Binding-site contacts:
Ligand atom O1B contacts residue SER51 of chain 1.C at 2.9 Å (h-bond).
Ligand atom O1A contacts residue THR55 of chain 1.C at 2.8 Å (h-bond).
Ligand atom O1A contacts residue GLY52 of chain 1.C at 3.1 Å.
Ligand atom N7 contacts residue ALA366 of chain 1.C at 3.5 Å.
Ligand atom N3 contacts residue VAL367 of chain 1.C at 3.5 Å.
Ligand atom N1 contacts residue VAL367 of chain 1.C at 3.2 Å.
Ligand atom C2 contacts residue ASP295 of chain 1.C at 3.4 Å.
Ligand atom O2G contacts residue THR204 of chain 1.C at 2.2 Å (h-bond).
Ligand atom O3' contacts residue CYS200 of chain 1.C at 3.5 Å (h-bond).
Ligand atom PG contacts residue THR204 of chain 1.C at 3.3 Å.
Ligand atom O3B contacts residue GLU50 of chain 1.C at 2.6 Å (salt-bridge).
Ligand atom C8 contacts residue THR55 of chain 1.C at 3.3 Å.
Ligand atom O3G contacts residue GLY226 of chain 1.C at 3.2 Å (h-bond).
Ligand atom O3' contacts residue ARG199 of chain 1.C at 3.0 Å (salt-bridge).
Ligand atom O1B contacts residue GLY52 of chain 1.C at 2.7 Å (h-bond).
Ligand atom O6 contacts residue LYS293 of chain 1.C at 3.4 Å (salt-bridge).
Ligand atom N2 contacts residue LEU296 of chain 1.C at 3.1 Å.
Ligand atom O6 contacts residue ALA366 of chain 1.C at 2.8 Å (h-bond).
Ligand atom N1 contacts residue ASP295 of chain 1.C at 3.0 Å (salt-bridge).
Ligand atom O1B contacts residue LYS53 of chain 1.C at 2.7 Å (salt-bridge).
Ligand atom O4' contacts residue ASP173 of chain 1.C at 3.3 Å (salt-bridge).
Ligand atom O6 contacts residue CYS365 of chain 1.C at 3.3 Å.
Ligand atom N2 contacts residue ASP295 of chain 1.C at 2.8 Å (salt-bridge).
Ligand atom PB contacts residue LYS53 of chain 1.C at 3.4 Å.
Ligand atom O3A contacts residue GLU50 of chain 1.C at 3.0 Å.
Ligand atom O2' contacts residue ARG199 of chain 1.C at 3.2 Å (salt-bridge).
Ligand atom O1A contacts residue LYS53 of chain 1.C at 3.3 Å (salt-bridge).
Ligand atom O6 contacts residue ASN292 of chain 1.C at 3.1 Å (h-bond).
Ligand atom O2B contacts residue LYS53 of chain 1.C at 3.4 Å (salt-bridge).
Ligand atom O3A contacts residue GLY52 of chain 1.C at 3.4 Å (h-bond).
Ligand atom O2B contacts residue SER54 of chain 1.C at 2.6 Å (h-bond).
Ligand atom C4 contacts residue VAL367 of chain 1.C at 3.3 Å (hydrophobic).
Ligand atom O3G contacts residue THR204 of chain 1.C at 3.3 Å (h-bond).
Ligand atom O2G contacts residue SER54 of chain 1.C at 2.7 Å (h-bond).
Ligand atom O4' contacts residue LYS293 of chain 1.C at 3.4 Å (salt-bridge).
Ligand atom O1A contacts residue SER54 of chain 1.C at 3.1 Å (h-bond).
Ligand atom O3G contacts residue VAL224 of chain 1.C at 3.1 Å (h-bond).
Ligand atom O3G contacts residue LYS53 of chain 1.C at 3.1 Å.
Ligand atom C5 contacts residue VAL367 of chain 1.C at 3.4 Å (hydrophobic).
Ligand atom N7 contacts residue ASN292 of chain 1.C at 3.4 Å (h-bond).

The small molecule below binds the protein below.
Small molecule (SMILES): Nc1nc2c(ncn2[C@@H]2O[C@H](CO[P](=O)(O)O[P](=O)(O)OP(O)(O)=S)[C@@H](O)[C@H]2O)c(=O)[nH]1

Sequence of chain 1.C:
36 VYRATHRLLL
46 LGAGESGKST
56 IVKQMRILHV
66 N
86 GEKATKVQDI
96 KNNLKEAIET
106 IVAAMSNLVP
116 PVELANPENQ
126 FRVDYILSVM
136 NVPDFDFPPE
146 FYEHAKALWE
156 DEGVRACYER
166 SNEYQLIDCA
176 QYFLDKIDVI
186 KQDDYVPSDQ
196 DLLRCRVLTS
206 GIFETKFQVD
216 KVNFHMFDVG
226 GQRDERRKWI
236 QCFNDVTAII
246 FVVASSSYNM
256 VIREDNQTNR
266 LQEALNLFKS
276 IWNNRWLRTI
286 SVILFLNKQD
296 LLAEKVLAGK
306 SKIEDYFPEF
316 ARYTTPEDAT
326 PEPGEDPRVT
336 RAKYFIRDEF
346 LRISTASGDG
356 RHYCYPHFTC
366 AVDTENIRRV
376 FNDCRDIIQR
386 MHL